Binding-site contacts:
Ligand atom CD2 contacts residue ARG135 of chain 1.D at 3.6 Å.
Ligand atom NE2 contacts residue THR171 of chain 1.D at 3.5 Å (h-bond).
Ligand atom CG contacts residue VAL571 of chain 1.D at 3.6 Å (hydrophobic).
Ligand atom NH1 contacts residue ASP176 of chain 1.D at 2.6 Å (salt-bridge).
Ligand atom ND1 contacts residue LEU133 of chain 1.D at 3.3 Å.
Ligand atom O contacts residue THR144 of chain 1.D at 3.2 Å.
Ligand atom CG contacts residue PRO119 of chain 1.B at 3.5 Å (hydrophobic).
Ligand atom NZ contacts residue SER118 of chain 1.B at 3.3 Å (h-bond).
Ligand atom N contacts residue ASP176 of chain 1.D at 2.8 Å (salt-bridge).
Ligand atom CA contacts residue THR144 of chain 1.D at 3.3 Å.
Ligand atom C contacts residue THR144 of chain 1.D at 3.4 Å.
Ligand atom CE1 contacts residue SER172 of chain 1.D at 3.5 Å.
Ligand atom CZ contacts residue THR575 of chain 1.D at 3.2 Å.
Ligand atom NZ contacts residue CYS76 of chain 1.A at 1.6 Å.
Ligand atom N contacts residue ILE174 of chain 1.D at 3.2 Å (h-bond).
Ligand atom ND1 contacts residue GLY173 of chain 1.D at 3.5 Å.
Ligand atom O contacts residue GLY173 of chain 1.D at 3.4 Å.
Ligand atom CB contacts residue VAL571 of chain 1.D at 3.6 Å (hydrophobic).
Ligand atom CD contacts residue TYR80 of chain 1.B at 3.7 Å (hydrophobic).
Ligand atom C contacts residue SER118 of chain 1.B at 3.7 Å.
Ligand atom NE contacts residue THR575 of chain 1.D at 3.0 Å (h-bond).
Ligand atom ND1 contacts residue SER172 of chain 1.D at 3.5 Å (h-bond).
Ligand atom N contacts residue THR144 of chain 1.D at 2.7 Å (h-bond).
Ligand atom CE contacts residue ALA120 of chain 1.B at 3.6 Å (hydrophobic).
Ligand atom CA contacts residue ASP176 of chain 1.D at 3.4 Å.
Ligand atom CE contacts residue PRO119 of chain 1.B at 3.2 Å (hydrophobic).
Ligand atom O contacts residue ILE174 of chain 1.D at 3.5 Å (h-bond).
Ligand atom NH1 contacts residue ASP179 of chain 1.D at 3.4 Å (salt-bridge).
Ligand atom CD contacts residue THR144 of chain 1.D at 3.6 Å.
Ligand atom CG contacts residue LEU133 of chain 1.D at 3.4 Å (hydrophobic).
Ligand atom CB contacts residue VAL146 of chain 1.D at 3.7 Å (hydrophobic).
Ligand atom CE contacts residue CYS76 of chain 1.A at 2.6 Å (hydrophobic).
Ligand atom CG contacts residue ASP176 of chain 1.D at 3.5 Å.
Ligand atom O contacts residue SER118 of chain 1.B at 3.7 Å.
Ligand atom O contacts residue GLN572 of chain 1.D at 3.1 Å (h-bond).
Ligand atom NH2 contacts residue THR575 of chain 1.D at 2.8 Å (h-bond).
Ligand atom CD contacts residue ASP176 of chain 1.D at 3.3 Å.
Ligand atom CD contacts residue PRO119 of chain 1.B at 3.5 Å (hydrophobic).
Ligand atom CE contacts residue SER118 of chain 1.B at 3.4 Å.
Ligand atom CZ contacts residue ASP176 of chain 1.D at 3.6 Å.

Sequence of chain 1.B:
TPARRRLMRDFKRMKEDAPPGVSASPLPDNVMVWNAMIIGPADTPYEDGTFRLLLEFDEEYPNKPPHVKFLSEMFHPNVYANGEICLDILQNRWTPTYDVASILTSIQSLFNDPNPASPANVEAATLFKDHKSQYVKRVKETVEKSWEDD

Sequence of chain 1.A:
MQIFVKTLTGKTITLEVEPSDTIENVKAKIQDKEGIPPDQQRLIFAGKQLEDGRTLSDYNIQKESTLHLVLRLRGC

Sequence of chain 1.D:
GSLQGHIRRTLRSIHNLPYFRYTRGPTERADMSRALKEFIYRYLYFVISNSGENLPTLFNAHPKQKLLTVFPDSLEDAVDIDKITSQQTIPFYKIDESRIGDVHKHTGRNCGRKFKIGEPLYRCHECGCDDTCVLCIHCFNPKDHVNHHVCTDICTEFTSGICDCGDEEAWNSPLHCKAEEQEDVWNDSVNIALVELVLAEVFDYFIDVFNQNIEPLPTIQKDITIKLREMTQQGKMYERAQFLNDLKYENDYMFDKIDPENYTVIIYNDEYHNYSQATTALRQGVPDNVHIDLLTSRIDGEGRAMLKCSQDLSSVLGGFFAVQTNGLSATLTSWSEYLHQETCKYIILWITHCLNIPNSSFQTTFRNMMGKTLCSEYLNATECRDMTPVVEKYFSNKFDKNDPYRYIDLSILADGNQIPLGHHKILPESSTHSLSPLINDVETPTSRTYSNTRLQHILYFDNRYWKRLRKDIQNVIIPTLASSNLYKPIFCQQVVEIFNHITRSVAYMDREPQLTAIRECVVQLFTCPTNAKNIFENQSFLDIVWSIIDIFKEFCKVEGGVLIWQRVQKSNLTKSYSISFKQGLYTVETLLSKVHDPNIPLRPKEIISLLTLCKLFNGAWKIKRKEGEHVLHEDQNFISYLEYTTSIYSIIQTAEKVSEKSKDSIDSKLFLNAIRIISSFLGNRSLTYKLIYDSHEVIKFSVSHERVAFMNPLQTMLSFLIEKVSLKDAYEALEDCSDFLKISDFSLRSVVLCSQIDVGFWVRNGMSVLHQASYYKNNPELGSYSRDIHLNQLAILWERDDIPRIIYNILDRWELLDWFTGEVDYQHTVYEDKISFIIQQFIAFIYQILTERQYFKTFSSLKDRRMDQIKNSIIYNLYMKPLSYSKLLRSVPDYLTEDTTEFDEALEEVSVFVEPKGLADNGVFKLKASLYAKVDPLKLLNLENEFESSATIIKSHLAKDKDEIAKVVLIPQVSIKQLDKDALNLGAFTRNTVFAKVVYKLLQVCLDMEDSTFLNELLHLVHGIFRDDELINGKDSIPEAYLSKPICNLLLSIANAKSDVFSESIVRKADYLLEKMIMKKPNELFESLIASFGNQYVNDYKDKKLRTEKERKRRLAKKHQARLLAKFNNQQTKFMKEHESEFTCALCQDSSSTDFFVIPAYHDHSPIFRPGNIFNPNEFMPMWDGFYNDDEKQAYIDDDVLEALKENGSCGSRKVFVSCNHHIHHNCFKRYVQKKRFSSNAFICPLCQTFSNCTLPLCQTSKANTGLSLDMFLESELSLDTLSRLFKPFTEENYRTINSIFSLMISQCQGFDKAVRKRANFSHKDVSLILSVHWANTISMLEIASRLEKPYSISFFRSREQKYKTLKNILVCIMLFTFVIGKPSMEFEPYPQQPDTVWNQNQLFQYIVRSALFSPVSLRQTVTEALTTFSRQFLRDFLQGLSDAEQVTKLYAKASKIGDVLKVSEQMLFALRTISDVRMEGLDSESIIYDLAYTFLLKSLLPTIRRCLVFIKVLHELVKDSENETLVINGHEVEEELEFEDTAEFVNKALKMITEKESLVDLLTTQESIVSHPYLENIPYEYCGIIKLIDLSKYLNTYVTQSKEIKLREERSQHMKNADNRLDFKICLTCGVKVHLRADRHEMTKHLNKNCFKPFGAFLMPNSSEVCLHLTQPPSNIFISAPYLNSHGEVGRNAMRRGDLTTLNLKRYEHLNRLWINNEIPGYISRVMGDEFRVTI

The protein below binds the small molecule below.
Small molecule (SMILES): NC(N)=NCCC[C@H](N)C(=O)N[C@@H](CC1=NC=NC1)C(=O)NCC=O.NCCCC[C@H](N)C=O